Binding-site contacts:
Ligand atom O6 contacts residue GLN313 of chain 1.F at 3.0 Å (h-bond).
Ligand atom C2 contacts residue GLU150 of chain 1.F at 3.7 Å.
Ligand atom O2 contacts residue ASN149 of chain 1.F at 3.0 Å (h-bond).
Ligand atom O5 contacts residue GLU307 of chain 1.F at 4.0 Å.
Ligand atom O3 contacts residue ASN149 of chain 1.F at 3.8 Å.
Ligand atom C2 contacts residue GLU307 of chain 1.F at 3.4 Å.
Ligand atom O1 contacts residue TYR277 of chain 1.F at 3.3 Å.
Ligand atom O6 contacts residue TRP315 of chain 1.F at 3.6 Å.
Ligand atom C4 contacts residue PHE345 of chain 1.F at 3.8 Å (hydrophobic).
Ligand atom O4 contacts residue ARG111 of chain 1.F at 3.0 Å (salt-bridge).
Ligand atom C4 contacts residue GLU307 of chain 1.F at 3.9 Å.
Ligand atom C4 contacts residue ARG111 of chain 1.F at 4.1 Å.
Ligand atom O6 contacts residue HIS358 of chain 1.F at 2.9 Å (h-bond).
Ligand atom O4 contacts residue GLU355 of chain 1.F at 2.4 Å (salt-bridge).
Ligand atom C6 contacts residue HIS358 of chain 1.F at 3.3 Å.
Ligand atom O3 contacts residue PHE45 of chain 1.F at 3.9 Å.
Ligand atom O2 contacts residue ASN252 of chain 1.F at 3.5 Å (h-bond).
Ligand atom O3 contacts residue PHE345 of chain 1.F at 3.5 Å.
Ligand atom C2 contacts residue ASN149 of chain 1.F at 3.7 Å.
Ligand atom C3 contacts residue GLU307 of chain 1.F at 3.1 Å.
Ligand atom C6 contacts residue TRP315 of chain 1.F at 3.7 Å (hydrophobic).
Ligand atom O3 contacts residue ARG111 of chain 1.F at 3.3 Å (salt-bridge).
Ligand atom C5 contacts residue GLU355 of chain 1.F at 3.9 Å.
Ligand atom C5 contacts residue GLU307 of chain 1.F at 3.6 Å.
Ligand atom O5 contacts residue ARG111 of chain 1.F at 3.9 Å.
Ligand atom C1 contacts residue GLU307 of chain 1.F at 3.4 Å.
Ligand atom O2 contacts residue GLU150 of chain 1.F at 3.5 Å.
Ligand atom C3 contacts residue ARG111 of chain 1.F at 4.0 Å.
Ligand atom C2 contacts residue ARG111 of chain 1.F at 3.8 Å.
Ligand atom O1 contacts residue ASP275 of chain 1.F at 3.4 Å (salt-bridge).
Ligand atom O2 contacts residue ASP275 of chain 1.F at 3.7 Å.
Ligand atom C1 contacts residue GLU150 of chain 1.F at 3.4 Å.
Ligand atom C5 contacts residue TYR277 of chain 1.F at 3.6 Å (hydrophobic).
Ligand atom C3 contacts residue PHE345 of chain 1.F at 3.7 Å (hydrophobic).
Ligand atom C6 contacts residue GLU355 of chain 1.F at 3.3 Å.
Ligand atom O2 contacts residue GLU307 of chain 1.F at 2.7 Å (salt-bridge).
Ligand atom O1 contacts residue GLU150 of chain 1.F at 3.0 Å (salt-bridge).
Ligand atom O6 contacts residue TYR277 of chain 1.F at 3.5 Å.
Ligand atom O1 contacts residue GLU307 of chain 1.F at 2.5 Å (salt-bridge).
Ligand atom C4 contacts residue GLU355 of chain 1.F at 3.4 Å.

Sequence of chain 1.F:
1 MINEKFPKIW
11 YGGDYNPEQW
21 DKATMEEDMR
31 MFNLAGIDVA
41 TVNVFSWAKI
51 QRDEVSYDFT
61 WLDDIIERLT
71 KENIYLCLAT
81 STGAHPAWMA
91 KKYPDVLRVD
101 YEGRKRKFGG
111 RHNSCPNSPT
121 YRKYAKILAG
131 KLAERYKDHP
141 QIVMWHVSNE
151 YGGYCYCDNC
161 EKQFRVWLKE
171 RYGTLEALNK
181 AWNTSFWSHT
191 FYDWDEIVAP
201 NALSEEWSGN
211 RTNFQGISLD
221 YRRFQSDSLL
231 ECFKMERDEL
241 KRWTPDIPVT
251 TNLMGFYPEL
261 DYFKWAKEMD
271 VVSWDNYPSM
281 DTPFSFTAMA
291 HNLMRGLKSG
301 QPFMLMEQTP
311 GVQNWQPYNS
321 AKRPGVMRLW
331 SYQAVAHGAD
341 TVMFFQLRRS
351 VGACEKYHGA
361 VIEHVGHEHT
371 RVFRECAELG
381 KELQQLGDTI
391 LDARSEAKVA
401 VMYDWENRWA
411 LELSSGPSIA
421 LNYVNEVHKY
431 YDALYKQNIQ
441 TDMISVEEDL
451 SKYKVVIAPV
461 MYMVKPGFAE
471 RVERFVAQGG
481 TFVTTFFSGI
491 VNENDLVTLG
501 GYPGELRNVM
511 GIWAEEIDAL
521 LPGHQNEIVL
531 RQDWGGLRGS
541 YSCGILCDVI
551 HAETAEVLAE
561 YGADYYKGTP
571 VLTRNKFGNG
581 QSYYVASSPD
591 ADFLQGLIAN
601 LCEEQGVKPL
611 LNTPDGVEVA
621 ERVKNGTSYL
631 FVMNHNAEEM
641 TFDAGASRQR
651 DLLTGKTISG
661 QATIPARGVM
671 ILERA

The protein below binds the small molecule below.
Small molecule (SMILES): OC[C@H]1O[C@H](O)[C@H](O)[C@@H](O)[C@H]1O